Sequence of chain 1.A:
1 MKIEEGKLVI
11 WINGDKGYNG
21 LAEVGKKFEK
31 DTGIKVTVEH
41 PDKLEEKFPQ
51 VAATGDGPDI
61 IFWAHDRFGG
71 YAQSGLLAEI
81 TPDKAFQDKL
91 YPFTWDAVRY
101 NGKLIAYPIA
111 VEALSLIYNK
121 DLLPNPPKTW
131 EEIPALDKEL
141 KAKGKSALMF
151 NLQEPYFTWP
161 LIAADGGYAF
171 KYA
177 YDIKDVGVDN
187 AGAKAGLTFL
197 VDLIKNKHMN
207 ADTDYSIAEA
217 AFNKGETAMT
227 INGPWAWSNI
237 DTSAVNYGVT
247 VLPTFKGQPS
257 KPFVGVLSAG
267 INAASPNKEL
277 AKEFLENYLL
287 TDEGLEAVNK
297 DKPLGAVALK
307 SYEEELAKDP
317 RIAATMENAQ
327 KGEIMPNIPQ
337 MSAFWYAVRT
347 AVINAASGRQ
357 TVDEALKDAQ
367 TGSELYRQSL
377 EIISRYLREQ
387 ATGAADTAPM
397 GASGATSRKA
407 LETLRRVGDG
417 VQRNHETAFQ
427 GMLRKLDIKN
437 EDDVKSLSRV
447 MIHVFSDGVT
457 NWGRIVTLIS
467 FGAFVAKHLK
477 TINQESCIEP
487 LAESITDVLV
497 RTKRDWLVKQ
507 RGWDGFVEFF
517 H

Binding-site contacts:
Ligand atom C1 contacts residue TRP231 of chain 1.A at 3.8 Å (hydrophobic).
Ligand atom C6 contacts residue PRO155 of chain 1.A at 3.6 Å (hydrophobic).
Ligand atom C6 contacts residue TRP341 of chain 1.A at 3.7 Å (hydrophobic).
Ligand atom O3 contacts residue GLU112 of chain 1.A at 3.5 Å (salt-bridge).
Ligand atom O4 contacts residue TRP341 of chain 1.A at 3.7 Å.
Ligand atom O3 contacts residue ARG67 of chain 1.A at 2.8 Å (salt-bridge).
Ligand atom O2 contacts residue ALA64 of chain 1.A at 3.1 Å.
Ligand atom C3 contacts residue ASP66 of chain 1.A at 3.5 Å.
Ligand atom O3 contacts residue TRP341 of chain 1.A at 3.8 Å.
Ligand atom O2 contacts residue GLU112 of chain 1.A at 2.6 Å (salt-bridge).
Ligand atom C1 contacts residue LYS16 of chain 1.A at 3.3 Å.
Ligand atom C2 contacts residue GLU112 of chain 1.A at 3.3 Å.
Ligand atom O6 contacts residue TYR156 of chain 1.A at 3.1 Å (h-bond).
Ligand atom C3 contacts residue TRP63 of chain 1.A at 3.5 Å (hydrophobic).
Ligand atom C5 contacts residue GLU154 of chain 1.A at 3.6 Å.
Ligand atom C2 contacts residue ASP66 of chain 1.A at 3.2 Å.
Ligand atom O2 contacts residue TRP63 of chain 1.A at 3.5 Å (h-bond).
Ligand atom C2 contacts residue TRP231 of chain 1.A at 3.7 Å (hydrophobic).
Ligand atom O3 contacts residue TRP63 of chain 1.A at 3.2 Å (h-bond).
Ligand atom C1 contacts residue TYR156 of chain 1.A at 3.6 Å (hydrophobic).
Ligand atom O6 contacts residue PRO155 of chain 1.A at 3.1 Å.
Ligand atom C1 contacts residue ASP15 of chain 1.A at 3.3 Å.
Ligand atom C4 contacts residue ARG67 of chain 1.A at 3.7 Å.
Ligand atom O5 contacts residue ASP15 of chain 1.A at 3.7 Å.
Ligand atom O1 contacts residue LYS16 of chain 1.A at 2.9 Å (salt-bridge).
Ligand atom C6 contacts residue TYR156 of chain 1.A at 3.6 Å (hydrophobic).
Ligand atom O1 contacts residue ASN13 of chain 1.A at 3.2 Å (h-bond).
Ligand atom O4 contacts residue ARG67 of chain 1.A at 2.5 Å (salt-bridge).
Ligand atom O3 contacts residue ASP66 of chain 1.A at 2.5 Å (salt-bridge).
Ligand atom O4 contacts residue ARG345 of chain 1.A at 3.5 Å (salt-bridge).
Ligand atom O6 contacts residue GLU154 of chain 1.A at 2.6 Å (salt-bridge).
Ligand atom O2 contacts residue MET331 of chain 1.A at 3.6 Å.
Ligand atom O5 contacts residue TYR156 of chain 1.A at 3.3 Å.
Ligand atom O1 contacts residue ASP15 of chain 1.A at 3.0 Å (salt-bridge).
Ligand atom O2 contacts residue ASP66 of chain 1.A at 2.4 Å (salt-bridge).
Ligand atom C4 contacts residue TRP341 of chain 1.A at 3.5 Å (hydrophobic).
Ligand atom C6 contacts residue GLU154 of chain 1.A at 2.9 Å.
Ligand atom O3 contacts residue ALA64 of chain 1.A at 3.3 Å.
Ligand atom C2 contacts residue LYS16 of chain 1.A at 3.3 Å.
Ligand atom O2 contacts residue LYS16 of chain 1.A at 2.3 Å (salt-bridge).

A protein and the small-molecule ligand that binds it are described below.
Small molecule (SMILES): OC[C@H]1O[C@H](O[C@H]2[C@H](O)[C@@H](O)[C@@H](O)O[C@@H]2CO)[C@H](O)[C@@H](O)[C@@H]1O